A small-molecule ligand and the protein it binds are described below.
Small molecule (SMILES): [H]/N=C(\N)Nc1ccc(C(=O)O)cc1

Binding-site contacts:
Ligand atom C1 contacts residue SER187 of chain 1.D at 2.5 Å.
Ligand atom C4 contacts residue PHE207 of chain 1.D at 3.9 Å (hydrophobic).
Ligand atom C32 contacts residue PHE207 of chain 1.D at 3.9 Å (hydrophobic).
Ligand atom NH1 contacts residue GLY218 of chain 1.D at 3.3 Å.
Ligand atom NH2 contacts residue ASP181 of chain 1.D at 3.1 Å (salt-bridge).
Ligand atom CD contacts residue SER187 of chain 1.D at 1.4 Å.
Ligand atom NE contacts residue GLY208 of chain 1.D at 3.6 Å (h-bond).
Ligand atom NE contacts residue GLU210 of chain 1.D at 2.9 Å (salt-bridge).
Ligand atom C4 contacts residue CYS183 of chain 1.D at 4.0 Å (hydrophobic).
Ligand atom C21 contacts residue SER187 of chain 1.D at 3.8 Å.
Ligand atom C22 contacts residue CYS183 of chain 1.D at 4.0 Å (hydrophobic).
Ligand atom CD contacts residue SER206 of chain 1.D at 3.8 Å.
Ligand atom C4 contacts residue GLU210 of chain 1.D at 4.0 Å.
Ligand atom NH2 contacts residue GLU210 of chain 1.D at 2.7 Å (salt-bridge).
Ligand atom C21 contacts residue GLN184 of chain 1.D at 3.4 Å.
Ligand atom C4 contacts residue SER182 of chain 1.D at 4.0 Å.
Ligand atom NH1 contacts residue ASP181 of chain 1.D at 3.1 Å (salt-bridge).
Ligand atom NE contacts residue CYS211 of chain 1.D at 3.8 Å.
Ligand atom NH2 contacts residue GLY208 of chain 1.D at 3.7 Å.
Ligand atom C1 contacts residue CYS183 of chain 1.D at 3.8 Å (hydrophobic).
Ligand atom CZ contacts residue ASP181 of chain 1.D at 3.7 Å.
Ligand atom NH2 contacts residue CYS211 of chain 1.D at 3.5 Å.
Ligand atom C32 contacts residue SER182 of chain 1.D at 3.5 Å.
Ligand atom CZ contacts residue SER182 of chain 1.D at 3.5 Å.
Ligand atom C1 contacts residue SER206 of chain 1.D at 3.9 Å.
Ligand atom OD contacts residue CYS183 of chain 1.D at 4.0 Å.
Ligand atom NH1 contacts residue SER182 of chain 1.D at 3.2 Å (h-bond).
Ligand atom C31 contacts residue GLN184 of chain 1.D at 3.4 Å.
Ligand atom OD contacts residue SER187 of chain 1.D at 2.3 Å (h-bond).
Ligand atom C21 contacts residue CYS183 of chain 1.D at 3.9 Å (hydrophobic).
Ligand atom CD contacts residue CYS183 of chain 1.D at 4.0 Å (hydrophobic).
Ligand atom NE contacts residue SER182 of chain 1.D at 3.7 Å.
Ligand atom CZ contacts residue GLY208 of chain 1.D at 3.7 Å.
Ligand atom OD contacts residue GLN184 of chain 1.D at 3.7 Å.
Ligand atom NH1 contacts residue PHE207 of chain 1.D at 4.0 Å.
Ligand atom CZ contacts residue GLU210 of chain 1.D at 3.2 Å.
Ligand atom OD contacts residue GLY185 of chain 1.D at 3.7 Å.
Ligand atom C22 contacts residue THR205 of chain 1.D at 3.8 Å.
Ligand atom C22 contacts residue SER187 of chain 1.D at 2.9 Å.
Ligand atom C4 contacts residue GLY208 of chain 1.D at 3.7 Å.

Sequence of chain 1.D:
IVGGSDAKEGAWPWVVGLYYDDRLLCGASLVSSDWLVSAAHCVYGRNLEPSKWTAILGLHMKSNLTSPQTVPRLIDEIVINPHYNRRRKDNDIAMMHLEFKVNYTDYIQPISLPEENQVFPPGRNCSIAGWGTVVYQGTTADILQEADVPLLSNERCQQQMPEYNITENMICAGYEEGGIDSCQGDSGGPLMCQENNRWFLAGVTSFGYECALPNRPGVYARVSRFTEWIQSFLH